Binding-site contacts:
Ligand atom N contacts residue LYS327 of chain 2.B at 4.4 Å.
Ligand atom O contacts residue ALA330 of chain 2.B at 3.9 Å.
Ligand atom C contacts residue ASP326 of chain 2.B at 4.4 Å.
Ligand atom C1 contacts residue ASP326 of chain 2.B at 4.2 Å.
Ligand atom O contacts residue ASP326 of chain 2.B at 4.3 Å.
Ligand atom N contacts residue TYR323 of chain 2.B at 3.6 Å.
Ligand atom C4 contacts residue ALA330 of chain 2.B at 4.1 Å (hydrophobic).
Ligand atom C1 contacts residue TYR2 of chain 2.B at 3.5 Å (hydrophobic).
Ligand atom C contacts residue ALA330 of chain 2.B at 4.4 Å (hydrophobic).
Ligand atom C3 contacts residue LYS327 of chain 2.B at 4.0 Å.
Ligand atom C2 contacts residue TYR2 of chain 2.B at 3.5 Å (hydrophobic).
Ligand atom C4 contacts residue LYS327 of chain 2.B at 4.1 Å.
Ligand atom C2 contacts residue TYR323 of chain 2.B at 3.9 Å (hydrophobic).

The small molecule below binds the protein below.
Small molecule (SMILES): Oc1ccncc1

Sequence of chain 2.B:
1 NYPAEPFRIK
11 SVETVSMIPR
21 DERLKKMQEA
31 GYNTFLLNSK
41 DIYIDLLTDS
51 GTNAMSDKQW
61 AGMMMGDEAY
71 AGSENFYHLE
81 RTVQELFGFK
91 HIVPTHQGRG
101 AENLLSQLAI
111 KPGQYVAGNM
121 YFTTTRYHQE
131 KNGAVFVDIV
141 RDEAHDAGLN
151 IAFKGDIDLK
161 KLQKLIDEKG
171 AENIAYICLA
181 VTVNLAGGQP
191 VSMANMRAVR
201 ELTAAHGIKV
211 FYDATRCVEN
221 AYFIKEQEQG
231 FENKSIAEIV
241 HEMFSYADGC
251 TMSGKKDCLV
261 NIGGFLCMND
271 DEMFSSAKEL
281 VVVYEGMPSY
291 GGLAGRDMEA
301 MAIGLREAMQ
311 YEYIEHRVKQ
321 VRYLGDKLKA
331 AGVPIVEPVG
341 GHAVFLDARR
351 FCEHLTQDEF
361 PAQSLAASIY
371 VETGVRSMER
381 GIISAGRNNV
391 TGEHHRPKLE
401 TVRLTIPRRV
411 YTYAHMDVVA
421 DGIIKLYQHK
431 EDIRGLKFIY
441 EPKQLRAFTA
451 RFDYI